Binding-site contacts:
Ligand atom C6 contacts residue HIS155 of chain 2.F at 3.4 Å.
Ligand atom C6 contacts residue SER93 of chain 2.F at 4.0 Å.
Ligand atom O6B contacts residue LEU62 of chain 2.F at 4.0 Å.
Ligand atom C6 contacts residue LEU62 of chain 2.F at 3.5 Å (hydrophobic).
Ligand atom OAH contacts residue ARG157 of chain 2.F at 3.1 Å (salt-bridge).
Ligand atom O3 contacts residue LYS156 of chain 2.F at 3.0 Å.
Ligand atom O5 contacts residue HIS155 of chain 2.F at 3.6 Å.
Ligand atom O6B contacts residue HIS94 of chain 2.F at 4.0 Å.
Ligand atom OAF contacts residue THR4 of chain 2.F at 2.9 Å (h-bond).
Ligand atom O5B contacts residue LYS156 of chain 2.F at 3.3 Å.
Ligand atom C3 contacts residue ARG157 of chain 2.F at 3.7 Å.
Ligand atom C5 contacts residue HIS155 of chain 2.F at 4.0 Å.
Ligand atom C3 contacts residue ALA158 of chain 2.F at 4.0 Å (hydrophobic).
Ligand atom SAG contacts residue ARG157 of chain 2.F at 3.6 Å (salt-bridge).
Ligand atom OAH contacts residue THR4 of chain 2.F at 3.7 Å.
Ligand atom O4 contacts residue LYS156 of chain 2.F at 3.5 Å.
Ligand atom C5 contacts residue LEU62 of chain 2.F at 3.8 Å (hydrophobic).
Ligand atom O6A contacts residue HIS155 of chain 2.F at 3.8 Å.
Ligand atom O5 contacts residue ARG157 of chain 2.F at 3.8 Å.
Ligand atom O5 contacts residue LYS156 of chain 2.F at 3.4 Å.
Ligand atom C4 contacts residue LYS156 of chain 2.F at 4.0 Å.
Ligand atom O6A contacts residue LEU62 of chain 2.F at 3.4 Å.
Ligand atom C3 contacts residue LYS156 of chain 2.F at 4.0 Å.
Ligand atom SAG contacts residue THR4 of chain 2.F at 3.9 Å.
Ligand atom C2 contacts residue ALA158 of chain 2.F at 3.7 Å (hydrophobic).
Ligand atom C6 contacts residue HIS94 of chain 2.F at 3.9 Å.
Ligand atom O6B contacts residue LYS156 of chain 2.F at 3.3 Å.
Ligand atom OAF contacts residue ARG157 of chain 2.F at 2.8 Å (salt-bridge).
Ligand atom OBI contacts residue LYS156 of chain 2.F at 4.0 Å.
Ligand atom O6A contacts residue HIS94 of chain 2.F at 3.2 Å (h-bond).
Ligand atom O4 contacts residue SER93 of chain 2.F at 3.0 Å (h-bond).
Ligand atom O6A contacts residue SER93 of chain 2.F at 3.2 Å.
Ligand atom OAH contacts residue ASP3 of chain 2.F at 4.0 Å.
Ligand atom O4 contacts residue HIS155 of chain 2.F at 3.5 Å (h-bond).
Ligand atom OAF contacts residue ALA158 of chain 2.F at 3.3 Å.
Ligand atom O6B contacts residue HIS155 of chain 2.F at 3.3 Å (h-bond).
Ligand atom O3 contacts residue ARG157 of chain 2.F at 3.3 Å (salt-bridge).
Ligand atom OAH contacts residue LEU2 of chain 2.F at 2.8 Å (h-bond).
Ligand atom O3 contacts residue ALA158 of chain 2.F at 3.0 Å (h-bond).
Ligand atom O6B contacts residue ARG157 of chain 2.F at 3.3 Å (salt-bridge).

This protein binds this small molecule.
Small molecule (SMILES): O=C(O)[C@@H]1O[C@H](O[C@H]2[C@@H](OS(=O)(=O)O)O[C@@H](O)[C@H](NS(=O)(=O)O)[C@H]2O)[C@@H](OS(=O)(=O)O)[C@H](O)[C@@H]1O

Sequence of chain 2.F:
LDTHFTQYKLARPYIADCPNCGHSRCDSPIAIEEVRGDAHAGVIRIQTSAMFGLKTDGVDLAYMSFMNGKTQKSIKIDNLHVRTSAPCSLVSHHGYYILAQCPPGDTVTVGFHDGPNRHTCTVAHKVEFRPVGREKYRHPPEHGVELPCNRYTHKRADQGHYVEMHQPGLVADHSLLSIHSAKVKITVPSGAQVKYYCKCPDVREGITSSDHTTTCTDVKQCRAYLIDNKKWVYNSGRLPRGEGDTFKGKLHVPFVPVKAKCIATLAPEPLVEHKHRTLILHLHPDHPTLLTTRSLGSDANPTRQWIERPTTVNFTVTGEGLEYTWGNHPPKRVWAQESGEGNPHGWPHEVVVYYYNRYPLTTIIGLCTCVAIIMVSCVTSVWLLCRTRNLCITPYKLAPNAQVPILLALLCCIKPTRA